Binding-site contacts:
Ligand atom O4' contacts residue SQ01 of chain 2.L at 3.0 Å (h-bond).
Ligand atom OP1 contacts residue SQ01 of chain 2.L at 2.4 Å (h-bond).
Ligand atom C4' contacts residue TYR100 of chain 2.B at 3.9 Å (hydrophobic).
Ligand atom C3' contacts residue SQ01 of chain 2.L at 4.2 Å.
Ligand atom N6 contacts residue SQ01 of chain 2.L at 3.4 Å (h-bond).
Ligand atom C4 contacts residue SQ01 of chain 2.L at 3.7 Å.
Ligand atom C2' contacts residue SQ01 of chain 2.L at 4.0 Å.
Ligand atom P contacts residue SQ01 of chain 2.L at 1.8 Å.
Ligand atom C2 contacts residue SQ01 of chain 2.L at 4.1 Å.
Ligand atom N7 contacts residue SQ01 of chain 2.L at 3.4 Å.
Ligand atom C5' contacts residue TYR100 of chain 2.B at 3.9 Å (hydrophobic).
Ligand atom N3 contacts residue SQ01 of chain 2.L at 4.1 Å.
Ligand atom N9 contacts residue SQ01 of chain 2.L at 4.0 Å.
Ligand atom C5' contacts residue SQ01 of chain 2.L at 2.7 Å.
Ligand atom OP2 contacts residue SQ01 of chain 2.L at 2.9 Å (h-bond).
Ligand atom O4' contacts residue TYR100 of chain 2.B at 3.5 Å (h-bond).
Ligand atom C4' contacts residue SQ01 of chain 2.L at 3.4 Å.
Ligand atom C5 contacts residue SQ01 of chain 2.L at 3.5 Å.
Ligand atom C6 contacts residue SQ01 of chain 2.L at 3.7 Å.
Ligand atom O5' contacts residue SQ01 of chain 2.L at 2.5 Å (h-bond).
Ligand atom N1 contacts residue SQ01 of chain 2.L at 3.9 Å.
Ligand atom C1' contacts residue SQ01 of chain 2.L at 3.9 Å.
Ligand atom C8 contacts residue SQ01 of chain 2.L at 3.4 Å.

A small-molecule ligand and the protein it binds are described below.
Small molecule (SMILES): Cc1cn([C@H]2C[C@H](O[P](=O)(O)OC[C@H]3O[C@@H](n4cnc5c(N)ncnc54)C[C@@H]3O[P](=O)(O)OC[C@H]3O[C@@H](n4cc(C)c(=O)[nH]c4=O)C[C@@H]3O)[C@@H](CO[P](=O)(O)O[C@H]3C[C@H](n4cnc5c(N)ncnc54)O[C@@H]3COP(=O)=O)O2)c(=O)[nH]c1=O

Sequence of chain 2.B:
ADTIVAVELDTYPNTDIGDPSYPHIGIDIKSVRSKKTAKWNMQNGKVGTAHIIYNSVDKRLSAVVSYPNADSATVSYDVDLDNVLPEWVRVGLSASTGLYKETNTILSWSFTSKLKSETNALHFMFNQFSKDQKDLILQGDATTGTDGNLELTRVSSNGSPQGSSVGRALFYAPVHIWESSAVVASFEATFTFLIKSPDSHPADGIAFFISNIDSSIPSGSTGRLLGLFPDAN